Sequence of chain 1.B:
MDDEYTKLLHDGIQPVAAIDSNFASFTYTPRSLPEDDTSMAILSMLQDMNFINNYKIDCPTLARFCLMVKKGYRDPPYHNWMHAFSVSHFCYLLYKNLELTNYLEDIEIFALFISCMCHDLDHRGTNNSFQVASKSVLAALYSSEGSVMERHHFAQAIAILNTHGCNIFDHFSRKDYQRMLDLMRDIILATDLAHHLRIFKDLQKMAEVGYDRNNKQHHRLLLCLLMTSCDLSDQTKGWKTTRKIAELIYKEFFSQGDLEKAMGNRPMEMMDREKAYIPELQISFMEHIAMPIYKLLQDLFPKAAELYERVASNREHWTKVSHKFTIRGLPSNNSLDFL

This small molecule binds to this protein.
Small molecule (SMILES): Cc1cc([C@@H]2CN(C(=O)c3ccc(F)c(I)c3)CC(F)(F)C2)n2ncnc2n1

Binding-site contacts:
Ligand atom C16 contacts residue LEU195 of chain 1.B at 3.9 Å (hydrophobic).
Ligand atom C4 contacts residue PHE287 of chain 1.B at 3.3 Å (hydrophobic).
Ligand atom C24 contacts residue MET272 of chain 1.B at 3.8 Å (hydrophobic).
Ligand atom C19 contacts residue LEU195 of chain 1.B at 3.8 Å (hydrophobic).
Ligand atom C1 contacts residue LEU234 of chain 1.B at 3.8 Å (hydrophobic).
Ligand atom C13 contacts residue HIS81 of chain 1.B at 4.0 Å.
Ligand atom I27 contacts residue GLN284 of chain 1.B at 3.8 Å.
Ligand atom N5 contacts residue PHE287 of chain 1.B at 3.6 Å.
Ligand atom N9 contacts residue ILE251 of chain 1.B at 4.0 Å.
Ligand atom N7 contacts residue PHE287 of chain 1.B at 3.4 Å.
Ligand atom C26 contacts residue MET272 of chain 1.B at 3.9 Å (hydrophobic).
Ligand atom C8 contacts residue PHE287 of chain 1.B at 3.5 Å (hydrophobic).
Ligand atom C6 contacts residue ILE251 of chain 1.B at 3.8 Å (hydrophobic).
Ligand atom C16 contacts residue PHE287 of chain 1.B at 3.6 Å (hydrophobic).
Ligand atom C8 contacts residue GLN284 of chain 1.B at 3.0 Å.
Ligand atom N9 contacts residue PHE287 of chain 1.B at 3.9 Å.
Ligand atom C2 contacts residue GLN237 of chain 1.B at 4.0 Å.
Ligand atom N3 contacts residue GLN237 of chain 1.B at 3.0 Å (h-bond).
Ligand atom N7 contacts residue GLN284 of chain 1.B at 3.2 Å (h-bond).
Ligand atom F17 contacts residue PHE255 of chain 1.B at 3.3 Å.
Ligand atom F18 contacts residue HIS81 of chain 1.B at 3.1 Å.
Ligand atom C25 contacts residue PHE287 of chain 1.B at 3.9 Å (hydrophobic).
Ligand atom N7 contacts residue GLN237 of chain 1.B at 3.6 Å.
Ligand atom F28 contacts residue PHE287 of chain 1.B at 3.8 Å.
Ligand atom C10 contacts residue ILE251 of chain 1.B at 3.8 Å (hydrophobic).
Ligand atom C11 contacts residue LEU234 of chain 1.B at 3.8 Å (hydrophobic).
Ligand atom C12 contacts residue ILE251 of chain 1.B at 3.8 Å (hydrophobic).
Ligand atom C4 contacts residue GLN237 of chain 1.B at 3.7 Å.
Ligand atom C11 contacts residue TYR80 of chain 1.B at 3.3 Å (hydrophobic).
Ligand atom C24 contacts residue PHE287 of chain 1.B at 3.7 Å (hydrophobic).
Ligand atom C6 contacts residue PHE287 of chain 1.B at 3.9 Å (hydrophobic).
Ligand atom F17 contacts residue HIS81 of chain 1.B at 3.8 Å.
Ligand atom C14 contacts residue LEU195 of chain 1.B at 3.8 Å (hydrophobic).
Ligand atom I27 contacts residue TYR252 of chain 1.B at 3.1 Å.
Ligand atom C23 contacts residue PHE287 of chain 1.B at 3.8 Å (hydrophobic).
Ligand atom C23 contacts residue ILE291 of chain 1.B at 3.9 Å (hydrophobic).
Ligand atom C25 contacts residue MET272 of chain 1.B at 3.6 Å (hydrophobic).
Ligand atom N3 contacts residue PHE287 of chain 1.B at 3.7 Å.
Ligand atom N15 contacts residue LEU195 of chain 1.B at 3.6 Å.
Ligand atom C26 contacts residue PHE255 of chain 1.B at 3.8 Å (hydrophobic).